Binding-site contacts:
Ligand atom C3 contacts residue ASN61 of chain 1.A at 3.8 Å.
Ligand atom O6 contacts residue TYR28 of chain 1.A at 3.7 Å.
Ligand atom C5 contacts residue TYR28 of chain 1.A at 4.2 Å (hydrophobic).
Ligand atom C6 contacts residue TYR28 of chain 1.A at 4.3 Å (hydrophobic).
Ligand atom O5 contacts residue TYR28 of chain 1.A at 4.1 Å.
Ligand atom O7 contacts residue ASN61 of chain 1.A at 4.0 Å.
Ligand atom N2 contacts residue ASN61 of chain 1.A at 2.9 Å (h-bond).
Ligand atom C2 contacts residue ASN61 of chain 1.A at 2.4 Å.
Ligand atom C4 contacts residue ASN61 of chain 1.A at 4.2 Å.
Ligand atom C1 contacts residue TYR28 of chain 1.A at 4.0 Å (hydrophobic).
Ligand atom C1 contacts residue ASN61 of chain 1.A at 1.4 Å.
Ligand atom C5 contacts residue ASN61 of chain 1.A at 3.7 Å.
Ligand atom O5 contacts residue ASN61 of chain 1.A at 2.4 Å (h-bond).
Ligand atom C7 contacts residue ASN61 of chain 1.A at 3.7 Å.
Ligand atom C8 contacts residue ASN30 of chain 1.A at 4.0 Å.

Sequence of chain 1.A:
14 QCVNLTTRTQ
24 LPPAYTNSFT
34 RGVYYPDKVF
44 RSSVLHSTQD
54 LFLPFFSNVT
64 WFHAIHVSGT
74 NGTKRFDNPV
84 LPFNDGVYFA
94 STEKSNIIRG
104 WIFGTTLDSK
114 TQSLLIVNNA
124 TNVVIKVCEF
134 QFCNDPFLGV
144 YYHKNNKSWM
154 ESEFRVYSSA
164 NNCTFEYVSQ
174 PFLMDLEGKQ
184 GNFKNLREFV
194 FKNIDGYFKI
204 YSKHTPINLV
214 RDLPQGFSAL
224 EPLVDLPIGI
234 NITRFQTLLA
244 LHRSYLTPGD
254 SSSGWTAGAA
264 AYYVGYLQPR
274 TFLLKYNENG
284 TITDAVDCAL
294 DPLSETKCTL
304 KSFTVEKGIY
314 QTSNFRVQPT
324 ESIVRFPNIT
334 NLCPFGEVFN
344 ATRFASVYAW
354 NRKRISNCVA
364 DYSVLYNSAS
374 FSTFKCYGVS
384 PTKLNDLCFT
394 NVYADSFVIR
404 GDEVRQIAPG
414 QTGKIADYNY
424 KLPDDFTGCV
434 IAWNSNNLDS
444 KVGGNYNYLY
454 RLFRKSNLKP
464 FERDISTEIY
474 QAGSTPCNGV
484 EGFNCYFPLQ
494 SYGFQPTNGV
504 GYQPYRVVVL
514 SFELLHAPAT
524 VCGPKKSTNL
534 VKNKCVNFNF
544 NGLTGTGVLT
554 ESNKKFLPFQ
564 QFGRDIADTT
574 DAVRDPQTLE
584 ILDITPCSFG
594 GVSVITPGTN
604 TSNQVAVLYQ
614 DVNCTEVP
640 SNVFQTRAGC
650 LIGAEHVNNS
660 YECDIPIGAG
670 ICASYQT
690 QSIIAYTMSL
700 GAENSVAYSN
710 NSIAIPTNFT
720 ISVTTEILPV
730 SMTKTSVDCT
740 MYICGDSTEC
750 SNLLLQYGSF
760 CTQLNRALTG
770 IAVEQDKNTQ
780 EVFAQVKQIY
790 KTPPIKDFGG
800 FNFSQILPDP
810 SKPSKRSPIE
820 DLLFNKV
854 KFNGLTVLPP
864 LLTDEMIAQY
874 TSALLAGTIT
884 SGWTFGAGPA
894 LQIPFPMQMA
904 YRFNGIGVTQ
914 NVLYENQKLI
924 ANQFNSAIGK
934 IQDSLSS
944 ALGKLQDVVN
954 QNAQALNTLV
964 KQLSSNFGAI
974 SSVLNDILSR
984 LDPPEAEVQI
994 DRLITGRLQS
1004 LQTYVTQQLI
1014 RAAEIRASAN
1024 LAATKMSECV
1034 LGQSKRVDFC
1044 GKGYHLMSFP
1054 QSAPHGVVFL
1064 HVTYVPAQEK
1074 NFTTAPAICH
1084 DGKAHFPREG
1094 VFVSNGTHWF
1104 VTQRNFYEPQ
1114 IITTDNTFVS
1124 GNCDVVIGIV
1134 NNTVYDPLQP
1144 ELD

This small molecule binds to this protein.
Small molecule (SMILES): CC(=O)N[C@@H]1[C@@H](O)[C@H](O)[C@@H](CO)O[C@H]1O